A protein and the small-molecule ligand that binds it are described below.
Small molecule (SMILES): CC(=O)N[C@H]1[C@H](O[C@H]2[C@H](O)[C@@H](NC(C)=O)CO[C@@H]2CO)O[C@H](CO)[C@@H](O)[C@@H]1O

Binding-site contacts:
Ligand atom O5 contacts residue SER803 of chain 1.B at 3.4 Å (h-bond).
Ligand atom C4 contacts residue ASN801 of chain 1.B at 4.2 Å.
Ligand atom N2 contacts residue ASN801 of chain 1.B at 3.0 Å (h-bond).
Ligand atom C1 contacts residue ASN801 of chain 1.B at 1.4 Å.
Ligand atom O5 contacts residue GLN804 of chain 1.B at 4.4 Å.
Ligand atom O6 contacts residue GLN804 of chain 1.B at 2.7 Å (h-bond).
Ligand atom C5 contacts residue SER803 of chain 1.B at 3.4 Å.
Ligand atom C6 contacts residue SER803 of chain 1.B at 4.0 Å.
Ligand atom C3 contacts residue ASN801 of chain 1.B at 3.8 Å.
Ligand atom C8 contacts residue ASN801 of chain 1.B at 3.5 Å.
Ligand atom C5 contacts residue ASN801 of chain 1.B at 3.7 Å.
Ligand atom C7 contacts residue ASN801 of chain 1.B at 3.7 Å.
Ligand atom C6 contacts residue GLN804 of chain 1.B at 3.4 Å.
Ligand atom O5 contacts residue ASN801 of chain 1.B at 2.4 Å (h-bond).
Ligand atom C2 contacts residue ASN801 of chain 1.B at 2.5 Å.
Ligand atom C1 contacts residue SER803 of chain 1.B at 3.4 Å.

Sequence of chain 1.B:
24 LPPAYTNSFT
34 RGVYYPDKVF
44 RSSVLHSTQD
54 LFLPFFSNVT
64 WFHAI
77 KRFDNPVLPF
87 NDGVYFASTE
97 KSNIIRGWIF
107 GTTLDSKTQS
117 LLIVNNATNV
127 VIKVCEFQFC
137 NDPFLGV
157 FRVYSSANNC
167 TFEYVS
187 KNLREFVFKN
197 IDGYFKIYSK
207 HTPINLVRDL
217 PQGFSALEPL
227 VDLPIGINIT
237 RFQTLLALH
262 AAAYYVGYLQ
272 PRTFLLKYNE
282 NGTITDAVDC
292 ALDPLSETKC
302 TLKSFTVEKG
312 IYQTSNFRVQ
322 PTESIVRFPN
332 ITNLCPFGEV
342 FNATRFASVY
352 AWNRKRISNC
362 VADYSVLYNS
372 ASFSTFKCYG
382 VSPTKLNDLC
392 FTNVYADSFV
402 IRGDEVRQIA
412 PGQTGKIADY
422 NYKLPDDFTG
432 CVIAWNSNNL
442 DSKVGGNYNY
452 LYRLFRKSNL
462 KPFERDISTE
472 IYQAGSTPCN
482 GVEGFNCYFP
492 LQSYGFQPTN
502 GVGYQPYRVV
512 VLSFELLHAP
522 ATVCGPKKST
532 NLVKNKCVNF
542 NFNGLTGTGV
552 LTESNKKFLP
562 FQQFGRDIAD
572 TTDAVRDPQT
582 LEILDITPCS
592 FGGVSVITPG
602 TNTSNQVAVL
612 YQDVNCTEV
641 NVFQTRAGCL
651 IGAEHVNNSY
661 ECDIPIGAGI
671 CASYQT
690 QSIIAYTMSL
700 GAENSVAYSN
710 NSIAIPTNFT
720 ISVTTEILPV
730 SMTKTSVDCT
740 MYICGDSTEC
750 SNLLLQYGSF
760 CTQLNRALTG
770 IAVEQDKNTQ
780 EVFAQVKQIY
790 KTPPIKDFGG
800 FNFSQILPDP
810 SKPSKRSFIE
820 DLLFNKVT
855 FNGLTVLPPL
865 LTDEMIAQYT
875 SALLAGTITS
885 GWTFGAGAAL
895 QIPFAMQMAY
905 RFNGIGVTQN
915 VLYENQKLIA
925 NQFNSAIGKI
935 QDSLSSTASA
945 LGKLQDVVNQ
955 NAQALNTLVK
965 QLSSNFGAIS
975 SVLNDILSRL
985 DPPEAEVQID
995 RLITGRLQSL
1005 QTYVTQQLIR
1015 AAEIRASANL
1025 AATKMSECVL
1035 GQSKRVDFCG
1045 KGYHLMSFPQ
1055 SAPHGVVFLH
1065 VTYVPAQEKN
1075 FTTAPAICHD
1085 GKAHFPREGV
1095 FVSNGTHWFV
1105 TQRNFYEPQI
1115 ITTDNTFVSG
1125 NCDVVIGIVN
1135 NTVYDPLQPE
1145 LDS